Sequence of chain 1.A:
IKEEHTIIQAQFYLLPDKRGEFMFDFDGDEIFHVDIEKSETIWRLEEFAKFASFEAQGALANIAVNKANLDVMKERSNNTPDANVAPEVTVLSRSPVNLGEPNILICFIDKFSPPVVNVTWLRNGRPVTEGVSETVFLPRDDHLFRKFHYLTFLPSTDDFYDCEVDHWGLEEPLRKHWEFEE

Sequence of chain 1.B:
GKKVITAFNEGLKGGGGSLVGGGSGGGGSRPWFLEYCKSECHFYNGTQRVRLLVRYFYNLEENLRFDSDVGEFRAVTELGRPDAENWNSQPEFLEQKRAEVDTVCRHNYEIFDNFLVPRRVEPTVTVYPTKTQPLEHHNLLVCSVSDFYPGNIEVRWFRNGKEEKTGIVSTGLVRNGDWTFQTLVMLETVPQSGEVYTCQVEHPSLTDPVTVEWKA

Binding-site contacts:
Ligand atom C8 contacts residue ASN78 of chain 1.A at 4.5 Å.
Ligand atom O7 contacts residue VAL24 of chain 1.B at 3.3 Å.
Ligand atom O5 contacts residue ASN78 of chain 1.A at 2.4 Å (h-bond).
Ligand atom C7 contacts residue ASN78 of chain 1.A at 3.3 Å.
Ligand atom C3 contacts residue ASN78 of chain 1.A at 3.8 Å.
Ligand atom O7 contacts residue ASN78 of chain 1.A at 3.3 Å (h-bond).
Ligand atom C1 contacts residue ASN78 of chain 1.A at 1.4 Å.
Ligand atom C5 contacts residue ASN78 of chain 1.A at 3.7 Å.
Ligand atom C2 contacts residue ASN78 of chain 1.A at 2.5 Å.
Ligand atom N2 contacts residue ASN78 of chain 1.A at 2.9 Å (h-bond).
Ligand atom C7 contacts residue VAL24 of chain 1.B at 4.3 Å (hydrophobic).
Ligand atom C4 contacts residue ASN78 of chain 1.A at 4.2 Å.
Ligand atom C8 contacts residue VAL173 of chain 1.D at 3.9 Å (hydrophobic).

Sequence of chain 1.D:
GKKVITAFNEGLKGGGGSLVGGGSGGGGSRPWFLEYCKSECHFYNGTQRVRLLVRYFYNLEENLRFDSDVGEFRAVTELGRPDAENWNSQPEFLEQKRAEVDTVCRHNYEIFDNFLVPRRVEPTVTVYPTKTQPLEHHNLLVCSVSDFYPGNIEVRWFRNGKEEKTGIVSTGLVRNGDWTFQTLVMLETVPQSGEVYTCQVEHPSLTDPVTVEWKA

The protein below binds the small molecule below.
Small molecule (SMILES): CC(=O)N[C@@H]1[C@@H](O)[C@H](O)[C@@H](CO)O[C@H]1O